Sequence of chain 1.A:
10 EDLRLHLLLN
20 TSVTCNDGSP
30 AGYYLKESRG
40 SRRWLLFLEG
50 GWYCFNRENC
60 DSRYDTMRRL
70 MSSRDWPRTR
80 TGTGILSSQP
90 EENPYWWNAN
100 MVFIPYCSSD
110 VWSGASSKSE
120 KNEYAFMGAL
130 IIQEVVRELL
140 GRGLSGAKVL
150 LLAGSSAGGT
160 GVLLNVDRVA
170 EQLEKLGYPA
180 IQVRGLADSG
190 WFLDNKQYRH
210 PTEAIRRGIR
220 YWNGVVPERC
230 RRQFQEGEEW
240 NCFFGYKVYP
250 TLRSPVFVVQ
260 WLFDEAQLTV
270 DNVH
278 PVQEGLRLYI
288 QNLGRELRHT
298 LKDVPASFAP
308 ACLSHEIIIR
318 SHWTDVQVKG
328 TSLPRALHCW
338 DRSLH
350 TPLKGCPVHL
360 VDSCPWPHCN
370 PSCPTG

This small molecule binds to this protein.
Small molecule (SMILES): CC(=O)N[C@@H]1[C@@H](O)[C@H](O)[C@@H](CO)O[C@H]1O

Binding-site contacts:
Ligand atom C1 contacts residue GLU133 of chain 1.A at 4.5 Å.
Ligand atom O6 contacts residue MET126 of chain 1.A at 3.7 Å.
Ligand atom O7 contacts residue ARG136 of chain 1.A at 4.5 Å.
Ligand atom O5 contacts residue ASN19 of chain 1.A at 2.4 Å (h-bond).
Ligand atom O6 contacts residue LEU129 of chain 1.A at 4.2 Å.
Ligand atom C5 contacts residue ASN19 of chain 1.A at 3.7 Å.
Ligand atom O5 contacts residue SER21 of chain 1.A at 3.3 Å (h-bond).
Ligand atom C2 contacts residue ASN19 of chain 1.A at 2.5 Å.
Ligand atom O6 contacts residue SER21 of chain 1.A at 3.7 Å.
Ligand atom C1 contacts residue SER21 of chain 1.A at 3.6 Å.
Ligand atom C3 contacts residue ASN19 of chain 1.A at 3.8 Å.
Ligand atom C4 contacts residue ASN19 of chain 1.A at 4.2 Å.
Ligand atom C1 contacts residue ASN19 of chain 1.A at 1.4 Å.
Ligand atom C8 contacts residue GLU133 of chain 1.A at 4.1 Å.
Ligand atom C7 contacts residue ASN19 of chain 1.A at 3.5 Å.
Ligand atom C6 contacts residue VAL22 of chain 1.A at 4.4 Å (hydrophobic).
Ligand atom C8 contacts residue ASN19 of chain 1.A at 2.9 Å.
Ligand atom C5 contacts residue SER21 of chain 1.A at 3.8 Å.
Ligand atom N2 contacts residue ASN19 of chain 1.A at 3.2 Å (h-bond).
Ligand atom C6 contacts residue SER21 of chain 1.A at 4.4 Å.
Ligand atom C8 contacts residue ARG136 of chain 1.A at 4.4 Å.
Ligand atom O5 contacts residue VAL22 of chain 1.A at 3.7 Å.
Ligand atom O6 contacts residue VAL22 of chain 1.A at 3.8 Å.